Binding-site contacts:
Ligand atom C8 contacts residue TYR17 of chain 32.P at 3.4 Å (hydrophobic).
Ligand atom C7 contacts residue TYR17 of chain 32.P at 4.3 Å (hydrophobic).
Ligand atom C8 contacts residue ALA18 of chain 32.P at 4.0 Å (hydrophobic).
Ligand atom O5 contacts residue ASN19 of chain 32.P at 2.9 Å (h-bond).
Ligand atom N2 contacts residue ASN19 of chain 32.P at 4.0 Å.
Ligand atom O7 contacts residue ALA18 of chain 32.P at 4.3 Å.
Ligand atom C1 contacts residue ASN19 of chain 32.P at 2.3 Å.
Ligand atom C2 contacts residue ASN19 of chain 32.P at 3.6 Å.
Ligand atom C5 contacts residue ASN19 of chain 32.P at 3.6 Å.
Ligand atom C3 contacts residue ASN19 of chain 32.P at 4.4 Å.
Ligand atom C7 contacts residue ALA18 of chain 32.P at 4.4 Å (hydrophobic).

This small molecule binds to this protein.
Small molecule (SMILES): CC(=O)N[C@H]1[C@H](O[C@H]2[C@H](O)[C@@H](NC(C)=O)CO[C@@H]2CO)O[C@H](CO)[C@@H](O)[C@@H]1O

Sequence of chain 32.P:
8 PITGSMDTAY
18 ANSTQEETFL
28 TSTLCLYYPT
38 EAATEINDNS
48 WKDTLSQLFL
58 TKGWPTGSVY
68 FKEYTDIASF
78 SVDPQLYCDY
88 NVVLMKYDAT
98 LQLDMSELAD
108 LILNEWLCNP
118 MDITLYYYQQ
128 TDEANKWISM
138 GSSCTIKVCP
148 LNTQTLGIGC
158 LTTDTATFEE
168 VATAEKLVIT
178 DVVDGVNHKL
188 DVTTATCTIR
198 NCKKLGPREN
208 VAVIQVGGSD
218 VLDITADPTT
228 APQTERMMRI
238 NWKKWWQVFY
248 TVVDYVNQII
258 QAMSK